Binding-site contacts:
Ligand atom C09 contacts residue GLN63 of chain 1.B at 3.6 Å.
Ligand atom C08 contacts residue MET122 of chain 1.B at 3.6 Å (hydrophobic).
Ligand atom C02 contacts residue GLN63 of chain 1.B at 3.5 Å.
Ligand atom C01 contacts residue THR163 of chain 1.B at 3.7 Å.
Ligand atom C01 contacts residue THR65 of chain 1.B at 3.7 Å.
Ligand atom C05 contacts residue GLN63 of chain 1.B at 3.7 Å.
Ligand atom O01 contacts residue THR64 of chain 1.B at 3.4 Å.
Ligand atom N05 contacts residue TRP151 of chain 1.A at 3.2 Å (h-bond).
Ligand atom N02 contacts residue GLN63 of chain 1.B at 3.5 Å (h-bond).
Ligand atom N01 contacts residue MET122 of chain 1.B at 3.4 Å (h-bond).
Ligand atom N02 contacts residue TYR193 of chain 1.A at 3.5 Å.
Ligand atom C09 contacts residue CYS195 of chain 1.A at 3.6 Å (hydrophobic).
Ligand atom N06 contacts residue MET122 of chain 1.B at 3.5 Å.
Ligand atom C18 contacts residue TYR200 of chain 1.A at 3.2 Å (hydrophobic).
Ligand atom O01 contacts residue GLN63 of chain 1.B at 3.7 Å.
Ligand atom N02 contacts residue CYS195 of chain 1.A at 3.5 Å (h-bond).
Ligand atom C20 contacts residue TRP151 of chain 1.A at 3.2 Å (hydrophobic).
Ligand atom C14 contacts residue ARG112 of chain 1.B at 3.6 Å.
Ligand atom C21 contacts residue TRP151 of chain 1.A at 3.6 Å (hydrophobic).
Ligand atom C08 contacts residue CYS196 of chain 1.A at 3.6 Å (hydrophobic).
Ligand atom N03 contacts residue MET122 of chain 1.B at 3.7 Å.
Ligand atom C09 contacts residue MET122 of chain 1.B at 3.6 Å (hydrophobic).
Ligand atom C15 contacts residue LEU120 of chain 1.B at 3.4 Å (hydrophobic).
Ligand atom C17 contacts residue TRP151 of chain 1.A at 3.2 Å (hydrophobic).
Ligand atom N01 contacts residue CYS195 of chain 1.A at 3.5 Å (h-bond).
Ligand atom C03 contacts residue GLN63 of chain 1.B at 3.5 Å.
Ligand atom C04 contacts residue GLN63 of chain 1.B at 3.2 Å.
Ligand atom N01 contacts residue GLN63 of chain 1.B at 2.8 Å (h-bond).
Ligand atom C01 contacts residue GLN63 of chain 1.B at 3.6 Å.
Ligand atom O01 contacts residue THR65 of chain 1.B at 3.4 Å.
Ligand atom C09 contacts residue CYS196 of chain 1.A at 3.5 Å (hydrophobic).
Ligand atom C12 contacts residue TYR200 of chain 1.A at 3.3 Å (hydrophobic).
Ligand atom N06 contacts residue TRP151 of chain 1.A at 3.1 Å (h-bond).
Ligand atom C16 contacts residue MET122 of chain 1.B at 3.8 Å (hydrophobic).
Ligand atom C20 contacts residue MET122 of chain 1.B at 3.6 Å (hydrophobic).
Ligand atom C07 contacts residue THR64 of chain 1.B at 3.5 Å.
Ligand atom C08 contacts residue GLN63 of chain 1.B at 3.7 Å.
Ligand atom N01 contacts residue CYS196 of chain 1.A at 3.4 Å (h-bond).
Ligand atom N02 contacts residue TYR172 of chain 1.B at 2.9 Å (h-bond).
Ligand atom C23 contacts residue TYR200 of chain 1.A at 3.7 Å (hydrophobic).

This small molecule binds to this protein.
Small molecule (SMILES): COc1ccc(-c2cc(N(Cc3ccccn3)Cc3ccccn3)nc(N)n2)cc1

Sequence of chain 1.A:
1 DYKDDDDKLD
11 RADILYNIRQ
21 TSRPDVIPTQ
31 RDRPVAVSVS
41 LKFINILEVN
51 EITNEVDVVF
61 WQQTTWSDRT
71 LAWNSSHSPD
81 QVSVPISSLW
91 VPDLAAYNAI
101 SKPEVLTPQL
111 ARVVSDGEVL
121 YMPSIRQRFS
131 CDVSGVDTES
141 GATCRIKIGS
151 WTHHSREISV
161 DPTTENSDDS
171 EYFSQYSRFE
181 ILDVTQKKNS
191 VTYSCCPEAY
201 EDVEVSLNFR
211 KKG

Sequence of chain 1.B:
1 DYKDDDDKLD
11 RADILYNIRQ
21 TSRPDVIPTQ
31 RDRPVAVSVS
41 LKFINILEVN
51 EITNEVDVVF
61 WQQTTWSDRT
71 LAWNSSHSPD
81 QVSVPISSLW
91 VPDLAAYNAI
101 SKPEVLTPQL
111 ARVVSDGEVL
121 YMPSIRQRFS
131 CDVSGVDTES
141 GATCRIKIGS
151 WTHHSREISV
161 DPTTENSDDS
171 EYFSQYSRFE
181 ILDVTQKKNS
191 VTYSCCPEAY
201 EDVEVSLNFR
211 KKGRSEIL